The small molecule below binds the protein below.
Small molecule (SMILES): [H]/N=C(\N)c1ccc(Cl)cc1

Binding-site contacts:
Ligand atom CL contacts residue VAL218 of chain 1.B at 3.7 Å.
Ligand atom CL contacts residue ALA193 of chain 1.B at 3.9 Å.
Ligand atom N contacts residue CYS224 of chain 1.B at 3.4 Å (h-bond).
Ligand atom N contacts residue GLY221 of chain 1.B at 4.0 Å.
Ligand atom C5 contacts residue VAL218 of chain 1.B at 3.5 Å (hydrophobic).
Ligand atom CL contacts residue PHE232 of chain 1.B at 3.5 Å.
Ligand atom C1 contacts residue CYS194 of chain 1.B at 4.2 Å (hydrophobic).
Ligand atom C5 contacts residue GLY221 of chain 1.B at 3.7 Å.
Ligand atom C4 contacts residue ALA193 of chain 1.B at 3.7 Å (hydrophobic).
Ligand atom CL contacts residue TYR233 of chain 1.B at 3.7 Å.
Ligand atom C1 contacts residue GLY223 of chain 1.B at 4.2 Å.
Ligand atom N1 contacts residue GLU195 of chain 1.B at 2.9 Å (salt-bridge).
Ligand atom C contacts residue CYS194 of chain 1.B at 4.0 Å (hydrophobic).
Ligand atom C3 contacts residue GLY231 of chain 1.B at 4.2 Å.
Ligand atom CL contacts residue GLY231 of chain 1.B at 3.5 Å.
Ligand atom C3 contacts residue ALA193 of chain 1.B at 3.5 Å (hydrophobic).
Ligand atom C1 contacts residue TRP220 of chain 1.B at 4.2 Å (hydrophobic).
Ligand atom C3 contacts residue GLY221 of chain 1.B at 4.0 Å.
Ligand atom C3 contacts residue TRP220 of chain 1.B at 4.0 Å (hydrophobic).
Ligand atom C contacts residue GLU195 of chain 1.B at 3.5 Å.
Ligand atom C2 contacts residue CYS194 of chain 1.B at 4.2 Å (hydrophobic).
Ligand atom N1 contacts residue CYS194 of chain 1.B at 3.8 Å.
Ligand atom C4 contacts residue GLY221 of chain 1.B at 3.9 Å.
Ligand atom C6 contacts residue GLY221 of chain 1.B at 3.6 Å.
Ligand atom C5 contacts residue TRP220 of chain 1.B at 3.3 Å (hydrophobic).
Ligand atom C2 contacts residue GLY221 of chain 1.B at 3.9 Å.
Ligand atom N contacts residue GLY223 of chain 1.B at 2.9 Å (h-bond).
Ligand atom C contacts residue CYS224 of chain 1.B at 4.1 Å (hydrophobic).
Ligand atom C4 contacts residue VAL218 of chain 1.B at 3.9 Å (hydrophobic).
Ligand atom C2 contacts residue ASP192 of chain 1.B at 4.1 Å.
Ligand atom N contacts residue GLU195 of chain 1.B at 3.2 Å (salt-bridge).
Ligand atom C4 contacts residue TRP220 of chain 1.B at 3.5 Å (hydrophobic).
Ligand atom CL contacts residue TRP220 of chain 1.B at 3.5 Å.
Ligand atom C5 contacts residue SER219 of chain 1.B at 4.0 Å.
Ligand atom C3 contacts residue ASP192 of chain 1.B at 3.4 Å.
Ligand atom C2 contacts residue ALA193 of chain 1.B at 3.3 Å (hydrophobic).
Ligand atom C6 contacts residue TRP220 of chain 1.B at 3.7 Å (hydrophobic).
Ligand atom C1 contacts residue GLY221 of chain 1.B at 3.7 Å.
Ligand atom C contacts residue GLY223 of chain 1.B at 3.9 Å.
Ligand atom C2 contacts residue GLY223 of chain 1.B at 3.6 Å.

Sequence of chain 1.B:
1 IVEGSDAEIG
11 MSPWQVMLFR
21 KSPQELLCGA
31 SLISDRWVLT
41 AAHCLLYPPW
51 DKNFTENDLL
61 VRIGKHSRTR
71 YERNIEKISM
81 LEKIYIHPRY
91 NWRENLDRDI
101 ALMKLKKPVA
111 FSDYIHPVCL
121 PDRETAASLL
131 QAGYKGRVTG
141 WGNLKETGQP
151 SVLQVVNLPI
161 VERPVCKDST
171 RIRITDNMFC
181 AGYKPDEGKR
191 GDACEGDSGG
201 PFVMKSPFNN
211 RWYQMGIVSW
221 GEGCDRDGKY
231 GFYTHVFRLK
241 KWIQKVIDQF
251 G